The protein below binds the small molecule below.
Small molecule (SMILES): O=c1ccc(CN2CCN(C3CCC(c4cccc(C(F)(F)F)c4)CC3)CC2)c[nH]1

Binding-site contacts:
Ligand atom F01 contacts residue GLN483 of chain 1.C at 3.3 Å.
Ligand atom O01 contacts residue PHE456 of chain 1.C at 3.5 Å.
Ligand atom C03 contacts residue PHE456 of chain 1.C at 4.3 Å (hydrophobic).
Ligand atom O01 contacts residue THR558 of chain 1.D at 4.0 Å.
Ligand atom C20 contacts residue THR479 of chain 1.C at 4.2 Å.
Ligand atom N01 contacts residue VAL459 of chain 1.C at 3.8 Å.
Ligand atom C08 contacts residue CYS463 of chain 1.C at 4.0 Å (hydrophobic).
Ligand atom C17 contacts residue MET466 of chain 1.C at 4.0 Å (hydrophobic).
Ligand atom F02 contacts residue MET466 of chain 1.C at 3.9 Å.
Ligand atom C20 contacts residue PHE425 of chain 1.C at 4.0 Å (hydrophobic).
Ligand atom C20 contacts residue GLN483 of chain 1.C at 3.9 Å.
Ligand atom F02 contacts residue THR479 of chain 1.C at 3.3 Å.
Ligand atom N01 contacts residue THR558 of chain 1.D at 3.9 Å.
Ligand atom C09 contacts residue ILE565 of chain 1.D at 3.8 Å (hydrophobic).
Ligand atom C19 contacts residue PHE425 of chain 1.C at 4.4 Å (hydrophobic).
Ligand atom F01 contacts residue PHE425 of chain 1.C at 3.9 Å.
Ligand atom C01 contacts residue ALA561 of chain 1.D at 4.2 Å (hydrophobic).
Ligand atom N01 contacts residue ALA561 of chain 1.D at 4.3 Å.
Ligand atom C13 contacts residue LEU428 of chain 1.C at 3.6 Å (hydrophobic).
Ligand atom C12 contacts residue LEU428 of chain 1.C at 3.9 Å (hydrophobic).
Ligand atom C04 contacts residue VAL459 of chain 1.C at 3.7 Å (hydrophobic).
Ligand atom F03 contacts residue ILE482 of chain 1.C at 3.4 Å.
Ligand atom C19 contacts residue ILE482 of chain 1.C at 4.3 Å (hydrophobic).
Ligand atom C18 contacts residue ILE482 of chain 1.C at 3.9 Å (hydrophobic).
Ligand atom C02 contacts residue PHE456 of chain 1.C at 3.6 Å (hydrophobic).
Ligand atom N01 contacts residue PHE456 of chain 1.C at 4.2 Å.
Ligand atom C02 contacts residue ALA561 of chain 1.D at 4.3 Å (hydrophobic).
Ligand atom C18 contacts residue MET466 of chain 1.C at 3.5 Å (hydrophobic).
Ligand atom C01 contacts residue PHE456 of chain 1.C at 3.5 Å (hydrophobic).
Ligand atom O01 contacts residue ILE557 of chain 1.D at 4.1 Å.
Ligand atom C20 contacts residue ILE482 of chain 1.C at 4.4 Å (hydrophobic).
Ligand atom C10 contacts residue ILE565 of chain 1.D at 4.4 Å (hydrophobic).
Ligand atom F02 contacts residue PHE425 of chain 1.C at 3.1 Å.
Ligand atom C01 contacts residue THR558 of chain 1.D at 4.4 Å.
Ligand atom C07 contacts residue LEU460 of chain 1.C at 4.2 Å (hydrophobic).
Ligand atom C22 contacts residue ILE486 of chain 1.C at 4.0 Å (hydrophobic).
Ligand atom C07 contacts residue VAL459 of chain 1.C at 4.3 Å (hydrophobic).
Ligand atom F01 contacts residue PRO424 of chain 1.C at 4.4 Å.
Ligand atom F03 contacts residue GLN483 of chain 1.C at 2.9 Å.
Ligand atom F03 contacts residue THR479 of chain 1.C at 3.2 Å.

Sequence of chain 1.D:
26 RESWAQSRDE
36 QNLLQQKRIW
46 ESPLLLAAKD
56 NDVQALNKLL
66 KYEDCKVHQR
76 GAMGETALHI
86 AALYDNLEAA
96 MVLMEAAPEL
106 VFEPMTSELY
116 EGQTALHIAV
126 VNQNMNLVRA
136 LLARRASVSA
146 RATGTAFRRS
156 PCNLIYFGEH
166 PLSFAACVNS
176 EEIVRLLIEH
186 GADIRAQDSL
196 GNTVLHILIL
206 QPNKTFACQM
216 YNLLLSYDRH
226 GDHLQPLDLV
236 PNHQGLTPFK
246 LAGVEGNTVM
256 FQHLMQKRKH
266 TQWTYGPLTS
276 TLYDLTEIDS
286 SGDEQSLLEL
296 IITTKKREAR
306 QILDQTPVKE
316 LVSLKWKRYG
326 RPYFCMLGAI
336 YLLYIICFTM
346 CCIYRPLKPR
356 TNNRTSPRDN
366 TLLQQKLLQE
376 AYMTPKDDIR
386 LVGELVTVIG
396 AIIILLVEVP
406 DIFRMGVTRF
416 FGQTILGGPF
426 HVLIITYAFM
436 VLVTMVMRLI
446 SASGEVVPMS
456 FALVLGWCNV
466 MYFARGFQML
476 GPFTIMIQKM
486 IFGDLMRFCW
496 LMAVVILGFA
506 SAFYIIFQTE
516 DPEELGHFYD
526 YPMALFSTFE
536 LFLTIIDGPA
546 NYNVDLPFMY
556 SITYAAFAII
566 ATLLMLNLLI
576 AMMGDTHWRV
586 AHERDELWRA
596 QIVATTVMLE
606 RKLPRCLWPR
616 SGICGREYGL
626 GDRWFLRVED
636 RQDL

Sequence of chain 1.C:
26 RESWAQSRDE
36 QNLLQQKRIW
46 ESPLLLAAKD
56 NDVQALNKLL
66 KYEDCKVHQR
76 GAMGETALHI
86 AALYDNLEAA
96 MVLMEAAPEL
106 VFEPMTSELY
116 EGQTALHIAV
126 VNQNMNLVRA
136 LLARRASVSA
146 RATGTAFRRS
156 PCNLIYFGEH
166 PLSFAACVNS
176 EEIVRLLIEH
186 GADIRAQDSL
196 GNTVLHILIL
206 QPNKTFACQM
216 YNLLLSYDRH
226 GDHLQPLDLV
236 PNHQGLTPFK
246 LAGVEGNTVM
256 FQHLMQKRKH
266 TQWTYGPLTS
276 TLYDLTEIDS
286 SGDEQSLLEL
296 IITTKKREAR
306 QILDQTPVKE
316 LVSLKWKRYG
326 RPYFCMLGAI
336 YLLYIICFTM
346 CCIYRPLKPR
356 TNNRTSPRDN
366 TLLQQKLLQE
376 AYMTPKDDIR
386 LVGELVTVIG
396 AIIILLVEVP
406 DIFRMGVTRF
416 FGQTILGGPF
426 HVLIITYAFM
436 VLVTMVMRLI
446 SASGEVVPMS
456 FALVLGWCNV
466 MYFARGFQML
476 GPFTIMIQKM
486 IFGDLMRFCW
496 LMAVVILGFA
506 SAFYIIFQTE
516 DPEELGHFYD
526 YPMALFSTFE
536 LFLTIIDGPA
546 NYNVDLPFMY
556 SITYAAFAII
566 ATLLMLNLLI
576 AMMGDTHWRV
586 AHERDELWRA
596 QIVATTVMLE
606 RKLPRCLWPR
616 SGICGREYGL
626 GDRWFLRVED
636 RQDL